Binding-site contacts:
Ligand atom C5 contacts residue SER267 of chain 1.D at 3.8 Å.
Ligand atom C6 contacts residue ARG265 of chain 1.D at 3.6 Å.
Ligand atom O6 contacts residue GLY208 of chain 1.D at 3.6 Å (h-bond).
Ligand atom N2 contacts residue SER268 of chain 1.D at 3.1 Å (h-bond).
Ligand atom N2 contacts residue ASN120 of chain 1.D at 2.9 Å (h-bond).
Ligand atom C8 contacts residue VAL112 of chain 1.D at 3.7 Å (hydrophobic).
Ligand atom C8 contacts residue NAG1 of chain 1.J at 3.1 Å.
Ligand atom C6 contacts residue NAG1 of chain 1.J at 3.7 Å.
Ligand atom O3 contacts residue NAG1 of chain 1.M at 3.7 Å.
Ligand atom C1 contacts residue SER268 of chain 1.D at 3.3 Å.
Ligand atom C6 contacts residue ILE260 of chain 1.D at 3.6 Å (hydrophobic).
Ligand atom C3 contacts residue SER268 of chain 1.D at 3.7 Å.
Ligand atom O4 contacts residue GLY262 of chain 1.D at 3.7 Å.
Ligand atom C5 contacts residue ASN120 of chain 1.D at 3.6 Å.
Ligand atom C3 contacts residue CYS266 of chain 1.D at 3.9 Å (hydrophobic).
Ligand atom C1 contacts residue ASN120 of chain 1.D at 1.4 Å.
Ligand atom O7 contacts residue PRO70 of chain 1.D at 3.3 Å.
Ligand atom C2 contacts residue SER268 of chain 1.D at 3.5 Å.
Ligand atom O4 contacts residue GLN263 of chain 1.D at 3.7 Å.
Ligand atom O7 contacts residue ASN206 of chain 1.D at 3.1 Å (h-bond).
Ligand atom O6 contacts residue PHE68 of chain 1.D at 2.6 Å (h-bond).
Ligand atom C6 contacts residue CYS266 of chain 1.D at 3.7 Å (hydrophobic).
Ligand atom O6 contacts residue GLU69 of chain 1.D at 3.0 Å (salt-bridge).
Ligand atom O5 contacts residue ASN120 of chain 1.D at 2.4 Å (h-bond).
Ligand atom O6 contacts residue ARG265 of chain 1.D at 3.6 Å.
Ligand atom C7 contacts residue PRO70 of chain 1.D at 3.9 Å (hydrophobic).
Ligand atom O6 contacts residue SER267 of chain 1.D at 3.8 Å.
Ligand atom O3 contacts residue CYS266 of chain 1.D at 3.4 Å (h-bond).
Ligand atom O7 contacts residue SER267 of chain 1.D at 3.5 Å (h-bond).
Ligand atom C8 contacts residue ASN206 of chain 1.D at 3.5 Å.
Ligand atom O5 contacts residue CYS266 of chain 1.D at 3.2 Å (h-bond).
Ligand atom C7 contacts residue ASN120 of chain 1.D at 3.8 Å.
Ligand atom C3 contacts residue ASN120 of chain 1.D at 3.9 Å.
Ligand atom O4 contacts residue NAG1 of chain 1.M at 2.9 Å.
Ligand atom C7 contacts residue ASN206 of chain 1.D at 3.6 Å.
Ligand atom C2 contacts residue PRO70 of chain 1.D at 3.8 Å (hydrophobic).
Ligand atom O6 contacts residue CYS266 of chain 1.D at 3.9 Å.
Ligand atom O4 contacts residue SER67 of chain 1.D at 3.0 Å (h-bond).
Ligand atom C6 contacts residue PHE68 of chain 1.D at 3.8 Å (hydrophobic).
Ligand atom C2 contacts residue ASN120 of chain 1.D at 2.5 Å.

The small molecule below binds the protein below.
Small molecule (SMILES): CC(=O)N[C@H]1[C@H](O[C@H]2[C@H](O)[C@@H](NC(C)=O)CO[C@@H]2CO)O[C@H](CO)[C@@H](O[C@@H]2O[C@H](CO[C@H]3O[C@H](CO[C@H]4O[C@H](CO)[C@@H](O)[C@H](O)[C@@H]4O)[C@@H](O)[C@H](O[C@H]4O[C@H](CO)[C@@H](O)[C@H](O)[C@@H]4O)[C@@H]3O)[C@@H](O)[C@H](O[C@H]3O[C@H](CO)[C@@H](O)[C@H](O)[C@@H]3O[C@H]3O[C@H](CO)[C@@H](O)[C@H](O)[C@@H]3O[C@H]3O[C@H](CO)[C@@H](O)[C@H](O)[C@@H]3O)[C@@H]2O)[C@@H]1O

Sequence of chain 1.D:
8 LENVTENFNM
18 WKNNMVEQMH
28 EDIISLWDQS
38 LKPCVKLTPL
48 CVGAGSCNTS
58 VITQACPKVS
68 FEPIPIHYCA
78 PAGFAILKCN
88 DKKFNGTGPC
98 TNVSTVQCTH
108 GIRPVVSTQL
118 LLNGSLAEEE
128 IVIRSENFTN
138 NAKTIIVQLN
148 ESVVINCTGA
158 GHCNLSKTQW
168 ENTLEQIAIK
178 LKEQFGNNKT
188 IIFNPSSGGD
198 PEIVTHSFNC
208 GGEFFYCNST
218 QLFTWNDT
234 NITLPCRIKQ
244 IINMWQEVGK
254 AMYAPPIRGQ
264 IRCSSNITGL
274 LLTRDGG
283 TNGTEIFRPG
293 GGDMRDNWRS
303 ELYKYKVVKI